Sequence of chain 1.B:
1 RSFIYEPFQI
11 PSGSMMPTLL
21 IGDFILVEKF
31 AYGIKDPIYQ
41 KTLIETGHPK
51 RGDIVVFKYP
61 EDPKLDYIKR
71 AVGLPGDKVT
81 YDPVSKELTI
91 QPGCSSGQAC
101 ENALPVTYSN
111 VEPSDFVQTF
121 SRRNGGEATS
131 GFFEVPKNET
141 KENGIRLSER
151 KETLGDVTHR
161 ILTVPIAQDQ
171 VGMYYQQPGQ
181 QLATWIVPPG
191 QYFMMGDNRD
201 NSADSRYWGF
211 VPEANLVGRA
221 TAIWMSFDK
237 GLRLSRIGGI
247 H

Binding-site contacts:
Ligand atom C41 contacts residue ILE68 of chain 1.B at 3.4 Å (hydrophobic).
Ligand atom N1 contacts residue PRO7 of chain 1.B at 3.6 Å.
Ligand atom O5 contacts residue ILE68 of chain 1.B at 2.8 Å (h-bond).
Ligand atom C36 contacts residue ASP66 of chain 1.B at 3.8 Å.
Ligand atom O4 contacts residue ASP66 of chain 1.B at 3.6 Å.
Ligand atom N6 contacts residue ASP66 of chain 1.B at 2.7 Å (salt-bridge).
Ligand atom C contacts residue PHE8 of chain 1.B at 3.7 Å (hydrophobic).
Ligand atom C43 contacts residue SER14 of chain 1.B at 2.8 Å.
Ligand atom C19 contacts residue PHE8 of chain 1.B at 3.7 Å (hydrophobic).
Ligand atom C25 contacts residue PRO11 of chain 1.B at 3.5 Å (hydrophobic).
Ligand atom C contacts residue GLN9 of chain 1.B at 3.6 Å.
Ligand atom N3 contacts residue GLU6 of chain 1.B at 3.6 Å.
Ligand atom C38 contacts residue ASP66 of chain 1.B at 3.5 Å.
Ligand atom C21 contacts residue GLN9 of chain 1.B at 3.5 Å.
Ligand atom C44 contacts residue LYS69 of chain 1.B at 1.6 Å.
Ligand atom N9 contacts residue ALA203 of chain 1.B at 3.7 Å.
Ligand atom N2 contacts residue PRO7 of chain 1.B at 3.3 Å (h-bond).
Ligand atom C contacts residue PRO7 of chain 1.B at 3.7 Å (hydrophobic).
Ligand atom C9 contacts residue TRP224 of chain 1.B at 3.5 Å (hydrophobic).
Ligand atom C43 contacts residue LYS69 of chain 1.B at 2.5 Å.
Ligand atom C44 contacts residue TYR67 of chain 1.B at 3.7 Å (hydrophobic).
Ligand atom C4 contacts residue PRO7 of chain 1.B at 3.6 Å (hydrophobic).
Ligand atom O3 contacts residue GLN9 of chain 1.B at 3.7 Å.
Ligand atom C39 contacts residue ASP66 of chain 1.B at 3.3 Å.
Ligand atom C17 contacts residue PHE8 of chain 1.B at 3.8 Å (hydrophobic).
Ligand atom C24 contacts residue PRO11 of chain 1.B at 3.6 Å (hydrophobic).
Ligand atom O5 contacts residue TYR67 of chain 1.B at 3.1 Å.
Ligand atom N9 contacts residue LYS69 of chain 1.B at 2.3 Å (salt-bridge).
Ligand atom C36 contacts residue TYR67 of chain 1.B at 3.6 Å (hydrophobic).
Ligand atom O3 contacts residue PRO11 of chain 1.B at 3.0 Å.
Ligand atom C10 contacts residue TRP224 of chain 1.B at 3.6 Å (hydrophobic).
Ligand atom C44 contacts residue SER14 of chain 1.B at 3.2 Å.
Ligand atom C37 contacts residue ASP66 of chain 1.B at 3.7 Å.
Ligand atom C26 contacts residue PRO11 of chain 1.B at 3.6 Å (hydrophobic).
Ligand atom O1 contacts residue PHE8 of chain 1.B at 3.0 Å.
Ligand atom N8 contacts residue LYS69 of chain 1.B at 3.5 Å (salt-bridge).
Ligand atom O1 contacts residue GLN9 of chain 1.B at 2.8 Å (h-bond).
Ligand atom N7 contacts residue GLN9 of chain 1.B at 3.2 Å (h-bond).
Ligand atom N3 contacts residue ASP66 of chain 1.B at 3.7 Å.
Ligand atom N9 contacts residue TYR67 of chain 1.B at 3.4 Å.

A protein and the small-molecule ligand that binds it are described below.
Small molecule (SMILES): [H]/N=C\CNC(=O)[C@@H]1Cc2ccc(OCCN)c(c2)-c2cc(ccc2OCCN)[C@H](N(C)C(=O)[C@H](CCN)NC(=O)c2cnc(-c3ccc(C(C)(C)C)cc3)nc2C)C(=O)N[C@@H](C)C(=O)N1